This small molecule binds to this protein.
Small molecule (SMILES): Cc1cn([C@H]2C[C@H](O[P](=O)(O)OC[C@H]3O[C@@H](n4ccc(N)nc4=O)C[C@@H]3O[P](=O)(O)OC[C@H]3O[C@@H](n4cnc5c(N)ncnc54)C[C@@H]3O[P](=O)(O)OC[C@H]3O[C@@H](n4cnc5c(=O)nc(N)[nH]c54)C[C@@H]3O[P](=O)(O)OC[C@H]3O[C@@H](n4cnc5c(N)ncnc54)C[C@@H]3O[P](=O)(O)OC[C@H]3O[C@@H](n4cnc5c(N)ncnc54)C[C@@H]3O)[C@@H](CO[P](=O)(O)O[C@H]3C[C@H](n4cnc5c(=O)nc(N)[nH]c54)O[C@@H]3CO[P](=O)(O)O[C@H]3C[C@H](n4ccc(N)nc4=O)O[C@@H]3CO[P](=O)(O)O[C@H]3C[C@H](n4cnc5c(N)ncnc54)O[C@@H]3COP(=O)=O)O2)c(=O)[nH]c1=O

Sequence of chain 1.A:
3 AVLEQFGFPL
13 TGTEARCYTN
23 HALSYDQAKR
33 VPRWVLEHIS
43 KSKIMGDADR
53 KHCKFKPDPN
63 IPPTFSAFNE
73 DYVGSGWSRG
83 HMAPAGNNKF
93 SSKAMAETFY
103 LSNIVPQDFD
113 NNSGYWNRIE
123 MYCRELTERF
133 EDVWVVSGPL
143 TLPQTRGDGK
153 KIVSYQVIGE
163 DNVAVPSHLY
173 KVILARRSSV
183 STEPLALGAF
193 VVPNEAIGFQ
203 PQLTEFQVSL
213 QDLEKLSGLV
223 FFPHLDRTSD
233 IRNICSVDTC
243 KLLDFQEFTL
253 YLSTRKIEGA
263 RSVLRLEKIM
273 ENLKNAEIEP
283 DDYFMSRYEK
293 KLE

Binding-site contacts:
Ligand atom N1 contacts residue DT2 of chain 1.C at 2.5 Å (h-bond).
Ligand atom C6 contacts residue DG6 of chain 1.C at 3.3 Å.
Ligand atom O6 contacts residue DC1 of chain 1.C at 2.6 Å (h-bond).
Ligand atom N7 contacts residue PHE201 of chain 1.A at 3.4 Å (h-bond).
Ligand atom N6 contacts residue DG6 of chain 1.C at 2.8 Å (h-bond).
Ligand atom C6 contacts residue ARG263 of chain 1.A at 3.1 Å.
Ligand atom N2 contacts residue DC1 of chain 1.C at 2.6 Å (h-bond).
Ligand atom N6 contacts residue GLN202 of chain 1.A at 2.8 Å (h-bond).
Ligand atom N4 contacts residue DC5 of chain 1.C at 3.2 Å (h-bond).
Ligand atom C2 contacts residue DT2 of chain 1.C at 3.2 Å.
Ligand atom N6 contacts residue DT2 of chain 1.C at 2.8 Å (h-bond).
Ligand atom C7 contacts residue ARG263 of chain 1.A at 3.2 Å.
Ligand atom N3 contacts residue DG3 of chain 1.C at 3.0 Å (h-bond).
Ligand atom C2 contacts residue DC1 of chain 1.C at 3.4 Å.
Ligand atom OP2 contacts residue ARG263 of chain 1.A at 3.0 Å.
Ligand atom N3 contacts residue DG6 of chain 1.C at 3.0 Å (h-bond).
Ligand atom N6 contacts residue DT7 of chain 1.C at 3.3 Å (h-bond).
Ligand atom N2 contacts residue DC5 of chain 1.C at 3.1 Å (h-bond).
Ligand atom N4 contacts residue DG3 of chain 1.C at 3.1 Å (h-bond).
Ligand atom N1 contacts residue DC1 of chain 1.C at 2.6 Å (h-bond).
Ligand atom O6 contacts residue LYS258 of chain 1.A at 3.4 Å.
Ligand atom N4 contacts residue DG6 of chain 1.C at 3.3 Å (h-bond).
Ligand atom N1 contacts residue DC5 of chain 1.C at 3.0 Å (h-bond).
Ligand atom N7 contacts residue GLY200 of chain 1.A at 3.3 Å.
Ligand atom OP2 contacts residue ARG267 of chain 1.A at 2.9 Å.
Ligand atom C6 contacts residue DC1 of chain 1.C at 3.3 Å.
Ligand atom N2 contacts residue SER115 of chain 1.A at 3.0 Å (h-bond).
Ligand atom O6 contacts residue DC5 of chain 1.C at 2.7 Å (h-bond).
Ligand atom O6 contacts residue DA4 of chain 1.C at 3.4 Å (h-bond).
Ligand atom C2' contacts residue ARG263 of chain 1.A at 3.1 Å.
Ligand atom C4 contacts residue DA4 of chain 1.C at 3.1 Å.
Ligand atom O4 contacts residue DA4 of chain 1.C at 2.4 Å (h-bond).
Ligand atom N1 contacts residue DT7 of chain 1.C at 3.4 Å (h-bond).
Ligand atom O2 contacts residue DA4 of chain 1.C at 3.1 Å (h-bond).
Ligand atom O2 contacts residue DG6 of chain 1.C at 2.7 Å (h-bond).
Ligand atom N7 contacts residue LYS258 of chain 1.A at 2.8 Å (salt-bridge).
Ligand atom C2 contacts residue DA4 of chain 1.C at 3.2 Å.
Ligand atom N3 contacts residue DA4 of chain 1.C at 2.5 Å (h-bond).
Ligand atom O2 contacts residue DG3 of chain 1.C at 2.7 Å (h-bond).
Ligand atom N1 contacts residue DG6 of chain 1.C at 3.0 Å (h-bond).